The protein below binds the small molecule below.
Small molecule (SMILES): CC(=O)N[C@H]1[C@@H](OP(=O)(O)OP(=O)(O)OC[C@H]2O[C@@H](n3ccc(=O)[nH]c3=O)[C@H](O)[C@@H]2O)O[C@H](C)C(=O)[C@@H]1O

Binding-site contacts:
Ligand atom O2 contacts residue TYR290 of chain 6.A at 3.6 Å.
Ligand atom N1 contacts residue TYR326 of chain 6.A at 3.8 Å.
Ligand atom C2B contacts residue TYR326 of chain 6.A at 3.8 Å (hydrophobic).
Ligand atom O5B contacts residue TYR326 of chain 6.A at 3.9 Å.
Ligand atom O2 contacts residue GLU327 of chain 6.A at 3.3 Å (salt-bridge).
Ligand atom C1B contacts residue TYR326 of chain 6.A at 4.4 Å (hydrophobic).
Ligand atom C6 contacts residue TYR326 of chain 6.A at 3.5 Å (hydrophobic).
Ligand atom O2 contacts residue ASN332 of chain 6.A at 4.1 Å.
Ligand atom O3' contacts residue ASP295 of chain 6.A at 4.0 Å.
Ligand atom C4 contacts residue TYR290 of chain 6.A at 3.2 Å (hydrophobic).
Ligand atom N3 contacts residue TYR326 of chain 6.A at 2.8 Å (h-bond).
Ligand atom N3 contacts residue GLU327 of chain 6.A at 4.2 Å.
Ligand atom C2 contacts residue TYR290 of chain 6.A at 3.3 Å (hydrophobic).
Ligand atom C2 contacts residue GLU327 of chain 6.A at 4.1 Å.
Ligand atom O2' contacts residue TYR328 of chain 6.A at 3.5 Å.
Ligand atom C2B contacts residue TYR328 of chain 6.A at 4.3 Å (hydrophobic).
Ligand atom C5 contacts residue TYR290 of chain 6.A at 3.4 Å (hydrophobic).
Ligand atom C1B contacts residue TYR290 of chain 6.A at 4.1 Å (hydrophobic).
Ligand atom C1B contacts residue TYR328 of chain 6.A at 4.1 Å (hydrophobic).
Ligand atom O4 contacts residue SER325 of chain 6.A at 3.5 Å.
Ligand atom O2A contacts residue TYR290 of chain 6.A at 4.2 Å.
Ligand atom C5 contacts residue TYR326 of chain 6.A at 3.5 Å (hydrophobic).
Ligand atom O1A contacts residue TYR326 of chain 6.A at 4.2 Å.
Ligand atom O4 contacts residue TYR290 of chain 6.A at 3.4 Å.
Ligand atom O3B contacts residue TYR326 of chain 6.A at 3.9 Å.
Ligand atom O2 contacts residue TYR328 of chain 6.A at 3.2 Å.
Ligand atom C2 contacts residue TYR326 of chain 6.A at 3.6 Å (hydrophobic).
Ligand atom N1 contacts residue TYR290 of chain 6.A at 3.5 Å (h-bond).
Ligand atom C6 contacts residue TYR290 of chain 6.A at 3.1 Å (hydrophobic).
Ligand atom O2' contacts residue ASN332 of chain 6.A at 2.7 Å (h-bond).
Ligand atom C3B contacts residue TYR326 of chain 6.A at 3.4 Å (hydrophobic).
Ligand atom N3 contacts residue TYR290 of chain 6.A at 3.5 Å.
Ligand atom O4 contacts residue TYR326 of chain 6.A at 2.9 Å (h-bond).
Ligand atom C3B contacts residue ASN332 of chain 6.A at 3.7 Å.
Ligand atom O2 contacts residue TYR326 of chain 6.A at 3.8 Å.
Ligand atom C2B contacts residue ASN332 of chain 6.A at 3.5 Å.
Ligand atom C4 contacts residue TYR326 of chain 6.A at 3.4 Å (hydrophobic).
Ligand atom O2' contacts residue THR333 of chain 6.A at 3.9 Å.
Ligand atom O4B contacts residue TYR290 of chain 6.A at 4.1 Å.
Ligand atom O3B contacts residue ASN332 of chain 6.A at 2.7 Å (h-bond).

Sequence of chain 6.A:
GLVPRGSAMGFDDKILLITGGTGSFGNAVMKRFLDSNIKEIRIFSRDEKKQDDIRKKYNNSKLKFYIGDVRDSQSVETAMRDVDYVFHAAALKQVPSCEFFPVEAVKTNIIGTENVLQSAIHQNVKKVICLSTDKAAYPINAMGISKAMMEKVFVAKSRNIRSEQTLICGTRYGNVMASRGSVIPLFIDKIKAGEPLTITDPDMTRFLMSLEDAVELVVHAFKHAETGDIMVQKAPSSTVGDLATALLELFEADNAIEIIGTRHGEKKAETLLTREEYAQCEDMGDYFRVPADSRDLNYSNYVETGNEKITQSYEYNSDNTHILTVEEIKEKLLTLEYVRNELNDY